Binding-site contacts:
Ligand atom N1 contacts residue GLU172 of chain 1.I at 3.1 Å (salt-bridge).
Ligand atom C5 contacts residue GLU76 of chain 1.B at 3.8 Å.
Ligand atom C6 contacts residue MN1 of chain 1.CA at 3.4 Å.
Ligand atom C3 contacts residue HIS73 of chain 1.B at 3.5 Å.
Ligand atom N1 contacts residue HIS168 of chain 1.I at 3.6 Å.
Ligand atom P6 contacts residue ARG98 of chain 1.R at 4.0 Å.
Ligand atom C6 contacts residue HIS169 of chain 1.I at 3.7 Å.
Ligand atom N3 contacts residue MN1 of chain 1.CA at 2.6 Å.
Ligand atom O1 contacts residue HIS46 of chain 1.I at 4.0 Å.
Ligand atom C6 contacts residue HIS168 of chain 1.I at 3.7 Å.
Ligand atom O1 contacts residue GLU172 of chain 1.I at 3.0 Å (salt-bridge).
Ligand atom O4 contacts residue ARG98 of chain 1.R at 3.4 Å (salt-bridge).
Ligand atom N3 contacts residue GLU76 of chain 1.B at 3.6 Å.
Ligand atom C3 contacts residue GLU20 of chain 1.B at 3.6 Å.
Ligand atom C1 contacts residue ARG120 of chain 1.R at 4.2 Å.
Ligand atom C5 contacts residue MN1 of chain 1.CA at 3.5 Å.
Ligand atom O5 contacts residue ARG98 of chain 1.R at 3.7 Å.
Ligand atom N1 contacts residue MN1 of chain 1.FB at 2.4 Å.
Ligand atom O4 contacts residue ARG120 of chain 1.R at 3.4 Å (salt-bridge).
Ligand atom C5 contacts residue HIS73 of chain 1.B at 4.2 Å.
Ligand atom C3 contacts residue MN1 of chain 1.FB at 3.5 Å.
Ligand atom O5 contacts residue HIS54 of chain 1.I at 4.2 Å.
Ligand atom C3 contacts residue GLU172 of chain 1.I at 4.0 Å.
Ligand atom C6 contacts residue MN1 of chain 1.FB at 3.4 Å.
Ligand atom C6 contacts residue HIS72 of chain 1.B at 3.7 Å.
Ligand atom O5 contacts residue LYS176 of chain 1.I at 3.5 Å (salt-bridge).
Ligand atom C4 contacts residue GLU172 of chain 1.I at 3.9 Å.
Ligand atom N3 contacts residue HIS169 of chain 1.I at 3.6 Å.
Ligand atom O1 contacts residue MN1 of chain 1.FB at 3.1 Å.
Ligand atom C4 contacts residue MN1 of chain 1.FB at 3.2 Å.
Ligand atom C6 contacts residue HIS73 of chain 1.B at 4.2 Å.
Ligand atom O2 contacts residue GLU20 of chain 1.B at 3.9 Å.
Ligand atom N1 contacts residue HIS73 of chain 1.B at 3.4 Å (h-bond).
Ligand atom O1 contacts residue GLU20 of chain 1.B at 3.9 Å.
Ligand atom O1 contacts residue HIS73 of chain 1.B at 3.9 Å.
Ligand atom C6 contacts residue GLU172 of chain 1.I at 3.8 Å.
Ligand atom C4 contacts residue HIS73 of chain 1.B at 3.5 Å.
Ligand atom C2 contacts residue GLU20 of chain 1.B at 3.7 Å.
Ligand atom N3 contacts residue HIS72 of chain 1.B at 3.6 Å (h-bond).
Ligand atom P6 contacts residue LYS176 of chain 1.I at 4.3 Å.

Sequence of chain 1.R:
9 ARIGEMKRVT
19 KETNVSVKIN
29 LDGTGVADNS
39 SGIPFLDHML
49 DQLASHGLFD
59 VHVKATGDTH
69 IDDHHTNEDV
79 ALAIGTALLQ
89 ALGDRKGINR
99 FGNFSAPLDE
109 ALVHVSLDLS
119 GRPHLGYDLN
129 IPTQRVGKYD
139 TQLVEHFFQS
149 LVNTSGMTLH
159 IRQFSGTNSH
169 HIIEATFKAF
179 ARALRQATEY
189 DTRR

A protein and the small-molecule ligand that binds it are described below.
Small molecule (SMILES): O=P(O)(O)OC[C@H](O)[C@@H](O)c1cnc[nH]1

Sequence of chain 1.B:
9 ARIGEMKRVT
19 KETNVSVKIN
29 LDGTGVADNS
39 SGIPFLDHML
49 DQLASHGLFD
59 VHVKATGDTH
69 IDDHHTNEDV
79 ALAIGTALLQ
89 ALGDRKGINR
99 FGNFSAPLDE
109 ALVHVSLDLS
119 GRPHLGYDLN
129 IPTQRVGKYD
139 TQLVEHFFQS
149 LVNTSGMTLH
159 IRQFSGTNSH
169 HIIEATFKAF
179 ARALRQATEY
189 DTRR

Sequence of chain 1.I:
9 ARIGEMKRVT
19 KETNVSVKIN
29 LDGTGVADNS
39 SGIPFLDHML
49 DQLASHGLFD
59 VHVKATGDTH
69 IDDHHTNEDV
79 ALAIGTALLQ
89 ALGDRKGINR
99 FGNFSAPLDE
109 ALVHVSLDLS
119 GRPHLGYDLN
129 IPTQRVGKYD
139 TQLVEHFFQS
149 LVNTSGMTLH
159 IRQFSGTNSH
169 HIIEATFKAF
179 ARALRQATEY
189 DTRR